Sequence of chain 1.I:
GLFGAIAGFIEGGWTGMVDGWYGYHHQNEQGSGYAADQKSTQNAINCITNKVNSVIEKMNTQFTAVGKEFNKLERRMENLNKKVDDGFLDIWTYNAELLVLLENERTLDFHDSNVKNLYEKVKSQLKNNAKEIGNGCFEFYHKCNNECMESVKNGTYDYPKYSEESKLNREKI

Binding-site contacts:
Ligand atom C8 contacts residue ASN154 of chain 1.I at 4.4 Å.
Ligand atom C4 contacts residue ASN154 of chain 1.I at 4.2 Å.
Ligand atom C7 contacts residue SER151 of chain 1.I at 4.1 Å.
Ligand atom C3 contacts residue ASN154 of chain 1.I at 3.8 Å.
Ligand atom C2 contacts residue ASN154 of chain 1.I at 2.4 Å.
Ligand atom C5 contacts residue ASN154 of chain 1.I at 3.7 Å.
Ligand atom C8 contacts residue GLU147 of chain 1.I at 3.7 Å.
Ligand atom C7 contacts residue ASN154 of chain 1.I at 3.4 Å.
Ligand atom O7 contacts residue ASN154 of chain 1.I at 3.5 Å (h-bond).
Ligand atom O7 contacts residue SER151 of chain 1.I at 3.8 Å.
Ligand atom C7 contacts residue GLU147 of chain 1.I at 3.9 Å.
Ligand atom C1 contacts residue ASN154 of chain 1.I at 1.4 Å.
Ligand atom O7 contacts residue GLU150 of chain 1.I at 3.5 Å.
Ligand atom O5 contacts residue ASN154 of chain 1.I at 2.4 Å (h-bond).
Ligand atom C2 contacts residue THR156 of chain 1.I at 4.5 Å.
Ligand atom C7 contacts residue GLU150 of chain 1.I at 4.5 Å.
Ligand atom N2 contacts residue ASN154 of chain 1.I at 2.8 Å (h-bond).
Ligand atom C7 contacts residue THR156 of chain 1.I at 4.4 Å.
Ligand atom C8 contacts residue THR156 of chain 1.I at 4.4 Å.
Ligand atom O7 contacts residue GLU147 of chain 1.I at 3.4 Å (salt-bridge).
Ligand atom C8 contacts residue SER151 of chain 1.I at 3.6 Å.
Ligand atom N2 contacts residue THR156 of chain 1.I at 3.8 Å.
Ligand atom C1 contacts residue GLU150 of chain 1.I at 4.4 Å.

This small molecule binds to this protein.
Small molecule (SMILES): CC(=O)N[C@H]1[C@H](O[C@H]2[C@H](O)[C@@H](NC(C)=O)CO[C@@H]2CO)O[C@H](CO)[C@@H](O[C@@H]2O[C@H](CO)[C@@H](O)[C@H](O)[C@@H]2O)[C@@H]1O